The protein below binds the small molecule below.
Small molecule (SMILES): CC(=O)N[C@@H]1[C@@H](O)[C@H](O)[C@@H](CO)O[C@H]1O

Binding-site contacts:
Ligand atom O5 contacts residue ASN415 of chain 1.A at 2.3 Å (h-bond).
Ligand atom N2 contacts residue ASN415 of chain 1.A at 2.9 Å (h-bond).
Ligand atom C8 contacts residue PHE444 of chain 1.A at 1.5 Å (hydrophobic).
Ligand atom N2 contacts residue PHE444 of chain 1.A at 3.1 Å.
Ligand atom C5 contacts residue ASN415 of chain 1.A at 3.6 Å.
Ligand atom O7 contacts residue PHE444 of chain 1.A at 3.2 Å.
Ligand atom C4 contacts residue ASN415 of chain 1.A at 4.2 Å.
Ligand atom C7 contacts residue ASN415 of chain 1.A at 3.6 Å.
Ligand atom C3 contacts residue ASN415 of chain 1.A at 3.8 Å.
Ligand atom C7 contacts residue PHE444 of chain 1.A at 2.6 Å (hydrophobic).
Ligand atom C2 contacts residue ASN415 of chain 1.A at 2.4 Å.
Ligand atom C8 contacts residue THR417 of chain 1.A at 3.2 Å.
Ligand atom C7 contacts residue THR417 of chain 1.A at 3.0 Å.
Ligand atom C2 contacts residue PHE444 of chain 1.A at 4.3 Å (hydrophobic).
Ligand atom N2 contacts residue THR417 of chain 1.A at 4.3 Å.
Ligand atom C1 contacts residue PHE444 of chain 1.A at 4.4 Å (hydrophobic).
Ligand atom C1 contacts residue ASN415 of chain 1.A at 1.4 Å.
Ligand atom O7 contacts residue ASN415 of chain 1.A at 3.6 Å.
Ligand atom O7 contacts residue THR417 of chain 1.A at 2.3 Å (h-bond).

Sequence of chain 1.A:
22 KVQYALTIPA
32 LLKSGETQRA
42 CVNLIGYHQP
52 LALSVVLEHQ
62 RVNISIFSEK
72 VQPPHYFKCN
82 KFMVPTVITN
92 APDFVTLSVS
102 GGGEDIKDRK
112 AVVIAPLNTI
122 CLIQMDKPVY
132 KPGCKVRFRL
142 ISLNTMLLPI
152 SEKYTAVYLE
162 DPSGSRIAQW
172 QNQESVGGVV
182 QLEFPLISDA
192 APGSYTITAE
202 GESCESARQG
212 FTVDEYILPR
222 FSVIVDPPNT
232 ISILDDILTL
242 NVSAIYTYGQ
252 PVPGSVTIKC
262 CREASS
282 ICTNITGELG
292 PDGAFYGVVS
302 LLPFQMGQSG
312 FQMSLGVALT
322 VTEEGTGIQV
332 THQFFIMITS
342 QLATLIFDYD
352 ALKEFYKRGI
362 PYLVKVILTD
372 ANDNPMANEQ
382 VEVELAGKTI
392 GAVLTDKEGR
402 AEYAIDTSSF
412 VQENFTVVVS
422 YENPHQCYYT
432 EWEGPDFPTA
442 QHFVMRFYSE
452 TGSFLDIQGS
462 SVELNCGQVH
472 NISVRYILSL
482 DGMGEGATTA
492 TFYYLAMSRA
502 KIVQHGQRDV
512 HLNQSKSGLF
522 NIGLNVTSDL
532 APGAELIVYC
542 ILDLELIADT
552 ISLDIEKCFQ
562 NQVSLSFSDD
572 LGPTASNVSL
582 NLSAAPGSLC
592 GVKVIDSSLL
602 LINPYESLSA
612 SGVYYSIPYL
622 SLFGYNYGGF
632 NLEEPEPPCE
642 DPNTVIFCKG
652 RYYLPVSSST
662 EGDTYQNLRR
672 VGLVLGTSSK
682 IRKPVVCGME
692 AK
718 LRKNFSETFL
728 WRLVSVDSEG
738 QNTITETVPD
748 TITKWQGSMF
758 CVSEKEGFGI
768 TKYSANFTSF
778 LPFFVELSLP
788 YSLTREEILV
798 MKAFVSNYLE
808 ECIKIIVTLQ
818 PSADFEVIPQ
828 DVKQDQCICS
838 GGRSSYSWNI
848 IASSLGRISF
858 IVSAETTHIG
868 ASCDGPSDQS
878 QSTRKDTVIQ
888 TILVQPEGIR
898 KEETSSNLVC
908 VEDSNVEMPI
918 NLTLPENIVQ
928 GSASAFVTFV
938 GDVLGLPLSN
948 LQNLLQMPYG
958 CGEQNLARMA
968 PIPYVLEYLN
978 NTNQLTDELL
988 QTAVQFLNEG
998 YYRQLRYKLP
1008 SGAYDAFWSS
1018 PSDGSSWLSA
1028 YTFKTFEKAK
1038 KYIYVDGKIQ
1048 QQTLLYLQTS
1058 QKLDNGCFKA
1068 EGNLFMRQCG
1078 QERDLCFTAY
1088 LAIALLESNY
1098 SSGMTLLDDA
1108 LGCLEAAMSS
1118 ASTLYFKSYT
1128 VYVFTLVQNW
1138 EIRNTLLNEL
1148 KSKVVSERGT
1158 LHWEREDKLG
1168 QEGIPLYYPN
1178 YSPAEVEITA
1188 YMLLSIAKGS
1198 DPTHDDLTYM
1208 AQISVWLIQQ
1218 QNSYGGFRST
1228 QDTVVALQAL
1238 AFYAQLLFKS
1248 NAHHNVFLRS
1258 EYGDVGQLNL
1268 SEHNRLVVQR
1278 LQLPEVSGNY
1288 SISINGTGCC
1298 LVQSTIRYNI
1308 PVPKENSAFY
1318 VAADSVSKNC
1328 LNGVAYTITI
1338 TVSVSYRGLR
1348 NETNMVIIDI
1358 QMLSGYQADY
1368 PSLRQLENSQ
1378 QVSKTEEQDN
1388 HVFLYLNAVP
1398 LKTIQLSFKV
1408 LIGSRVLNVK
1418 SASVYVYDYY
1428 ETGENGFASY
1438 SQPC